Sequence of chain 1.A:
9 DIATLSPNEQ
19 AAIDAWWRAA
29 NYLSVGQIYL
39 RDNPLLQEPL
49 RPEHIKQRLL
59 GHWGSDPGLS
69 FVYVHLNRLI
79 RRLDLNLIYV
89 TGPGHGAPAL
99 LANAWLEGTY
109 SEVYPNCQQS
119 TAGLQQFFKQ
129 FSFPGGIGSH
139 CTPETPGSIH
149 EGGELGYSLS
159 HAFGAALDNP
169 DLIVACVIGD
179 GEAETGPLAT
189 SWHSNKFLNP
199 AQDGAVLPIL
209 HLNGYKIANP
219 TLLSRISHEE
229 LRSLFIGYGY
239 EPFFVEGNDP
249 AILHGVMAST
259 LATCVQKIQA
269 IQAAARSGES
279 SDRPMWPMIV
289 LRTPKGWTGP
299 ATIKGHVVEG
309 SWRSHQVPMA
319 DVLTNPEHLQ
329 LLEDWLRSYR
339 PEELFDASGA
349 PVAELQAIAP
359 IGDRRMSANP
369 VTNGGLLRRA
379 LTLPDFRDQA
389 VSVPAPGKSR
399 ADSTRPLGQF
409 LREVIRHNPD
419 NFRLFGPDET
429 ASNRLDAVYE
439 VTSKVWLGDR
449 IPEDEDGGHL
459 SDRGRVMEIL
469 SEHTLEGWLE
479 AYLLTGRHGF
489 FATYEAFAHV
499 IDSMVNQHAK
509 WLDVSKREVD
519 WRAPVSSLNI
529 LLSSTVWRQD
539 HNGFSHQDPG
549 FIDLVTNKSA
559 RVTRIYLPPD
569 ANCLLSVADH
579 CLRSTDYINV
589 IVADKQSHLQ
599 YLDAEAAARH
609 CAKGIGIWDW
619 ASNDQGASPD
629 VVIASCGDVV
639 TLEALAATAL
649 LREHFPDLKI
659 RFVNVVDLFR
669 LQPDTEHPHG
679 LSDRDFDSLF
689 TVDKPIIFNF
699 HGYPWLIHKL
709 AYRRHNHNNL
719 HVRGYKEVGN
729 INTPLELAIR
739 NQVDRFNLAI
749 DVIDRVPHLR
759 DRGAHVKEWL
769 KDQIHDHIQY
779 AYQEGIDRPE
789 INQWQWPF

The protein below binds the small molecule below.
Small molecule (SMILES): Nc1ncnc2c1ncn2[C@@H]1O[C@H](CO[P](=O)(O)O[P](=O)(O)NP(=O)(O)O)[C@@H](O)[C@H]1O

Binding-site contacts:
Ligand atom O2B contacts residue ARG753 of chain 1.A at 2.5 Å (salt-bridge).
Ligand atom O2A contacts residue HIS719 of chain 1.A at 3.7 Å.
Ligand atom N7 contacts residue HIS706 of chain 1.A at 3.5 Å.
Ligand atom C6 contacts residue TYR710 of chain 1.B at 3.5 Å (hydrophobic).
Ligand atom O3A contacts residue VAL720 of chain 1.A at 3.6 Å (h-bond).
Ligand atom O2B contacts residue ARG721 of chain 1.A at 2.7 Å (salt-bridge).
Ligand atom C8 contacts residue HIS706 of chain 1.A at 3.3 Å.
Ligand atom PB contacts residue ARG721 of chain 1.A at 3.5 Å.
Ligand atom C5 contacts residue HIS706 of chain 1.A at 3.6 Å.
Ligand atom N1 contacts residue TYR710 of chain 1.B at 3.7 Å.
Ligand atom PA contacts residue HIS706 of chain 1.A at 3.3 Å.
Ligand atom O2A contacts residue HIS706 of chain 1.A at 2.4 Å (h-bond).
Ligand atom O2A contacts residue VAL720 of chain 1.A at 2.7 Å (h-bond).
Ligand atom N1 contacts residue ANP1 of chain 1.P at 3.0 Å (h-bond).
Ligand atom O1A contacts residue LEU718 of chain 1.A at 3.5 Å (h-bond).
Ligand atom C5 contacts residue TYR710 of chain 1.B at 3.4 Å (hydrophobic).
Ligand atom O1A contacts residue HIS706 of chain 1.A at 3.4 Å.
Ligand atom C2' contacts residue TYR710 of chain 1.B at 3.3 Å (hydrophobic).
Ligand atom C2 contacts residue HIS706 of chain 1.A at 3.7 Å.
Ligand atom O1B contacts residue ARG753 of chain 1.A at 3.3 Å (salt-bridge).
Ligand atom O3A contacts residue ARG721 of chain 1.A at 3.0 Å (salt-bridge).
Ligand atom N6 contacts residue HIS715 of chain 1.A at 3.8 Å.
Ligand atom PA contacts residue VAL720 of chain 1.A at 3.8 Å.
Ligand atom O2G contacts residue ARG711 of chain 1.B at 3.0 Å (salt-bridge).
Ligand atom C4 contacts residue HIS706 of chain 1.A at 3.5 Å.
Ligand atom PB contacts residue ARG753 of chain 1.A at 3.5 Å.
Ligand atom C2 contacts residue ANP1 of chain 1.P at 3.8 Å.
Ligand atom N7 contacts residue TYR710 of chain 1.B at 3.2 Å.
Ligand atom O3A contacts residue HIS719 of chain 1.A at 3.7 Å.
Ligand atom O2' contacts residue TYR710 of chain 1.B at 3.4 Å.
Ligand atom N6 contacts residue TYR710 of chain 1.B at 3.6 Å.
Ligand atom C1' contacts residue HIS706 of chain 1.A at 3.5 Å.
Ligand atom N3 contacts residue HIS706 of chain 1.A at 3.6 Å.
Ligand atom C8 contacts residue TYR710 of chain 1.B at 3.4 Å (hydrophobic).
Ligand atom N9 contacts residue HIS706 of chain 1.A at 3.3 Å.
Ligand atom O4' contacts residue HIS706 of chain 1.A at 3.1 Å.
Ligand atom O2G contacts residue TYR710 of chain 1.B at 3.6 Å.
Ligand atom C6 contacts residue ANP1 of chain 1.P at 3.7 Å.
Ligand atom O1B contacts residue HIS719 of chain 1.A at 3.0 Å (h-bond).
Ligand atom N6 contacts residue ANP1 of chain 1.P at 3.6 Å (h-bond).

Sequence of chain 1.B:
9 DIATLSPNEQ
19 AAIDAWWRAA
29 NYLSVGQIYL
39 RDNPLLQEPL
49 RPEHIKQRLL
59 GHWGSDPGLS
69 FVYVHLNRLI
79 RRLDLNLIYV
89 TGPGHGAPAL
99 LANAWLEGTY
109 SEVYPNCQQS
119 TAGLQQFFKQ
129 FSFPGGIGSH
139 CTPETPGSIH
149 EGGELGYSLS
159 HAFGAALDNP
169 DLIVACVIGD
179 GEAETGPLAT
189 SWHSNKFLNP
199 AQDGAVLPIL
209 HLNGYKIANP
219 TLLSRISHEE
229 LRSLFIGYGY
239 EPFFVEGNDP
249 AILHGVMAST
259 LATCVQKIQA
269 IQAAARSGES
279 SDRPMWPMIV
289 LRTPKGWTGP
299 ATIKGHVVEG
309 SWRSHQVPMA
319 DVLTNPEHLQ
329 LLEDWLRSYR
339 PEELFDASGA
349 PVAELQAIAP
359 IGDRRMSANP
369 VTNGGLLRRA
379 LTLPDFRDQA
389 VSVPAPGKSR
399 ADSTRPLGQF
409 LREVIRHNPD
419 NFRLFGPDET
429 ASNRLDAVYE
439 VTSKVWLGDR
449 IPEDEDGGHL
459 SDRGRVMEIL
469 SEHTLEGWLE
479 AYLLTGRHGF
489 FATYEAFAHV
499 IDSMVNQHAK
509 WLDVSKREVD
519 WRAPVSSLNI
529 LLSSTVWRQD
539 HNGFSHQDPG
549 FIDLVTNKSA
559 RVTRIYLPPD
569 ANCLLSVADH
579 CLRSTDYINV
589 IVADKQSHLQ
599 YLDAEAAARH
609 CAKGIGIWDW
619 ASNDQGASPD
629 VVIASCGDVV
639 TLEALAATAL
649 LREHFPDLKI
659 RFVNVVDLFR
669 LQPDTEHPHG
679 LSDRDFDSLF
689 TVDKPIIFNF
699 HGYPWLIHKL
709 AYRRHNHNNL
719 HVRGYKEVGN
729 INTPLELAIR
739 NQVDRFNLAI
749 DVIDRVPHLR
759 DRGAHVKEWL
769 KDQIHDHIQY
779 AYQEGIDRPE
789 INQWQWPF

Sequence of chain 1.C:
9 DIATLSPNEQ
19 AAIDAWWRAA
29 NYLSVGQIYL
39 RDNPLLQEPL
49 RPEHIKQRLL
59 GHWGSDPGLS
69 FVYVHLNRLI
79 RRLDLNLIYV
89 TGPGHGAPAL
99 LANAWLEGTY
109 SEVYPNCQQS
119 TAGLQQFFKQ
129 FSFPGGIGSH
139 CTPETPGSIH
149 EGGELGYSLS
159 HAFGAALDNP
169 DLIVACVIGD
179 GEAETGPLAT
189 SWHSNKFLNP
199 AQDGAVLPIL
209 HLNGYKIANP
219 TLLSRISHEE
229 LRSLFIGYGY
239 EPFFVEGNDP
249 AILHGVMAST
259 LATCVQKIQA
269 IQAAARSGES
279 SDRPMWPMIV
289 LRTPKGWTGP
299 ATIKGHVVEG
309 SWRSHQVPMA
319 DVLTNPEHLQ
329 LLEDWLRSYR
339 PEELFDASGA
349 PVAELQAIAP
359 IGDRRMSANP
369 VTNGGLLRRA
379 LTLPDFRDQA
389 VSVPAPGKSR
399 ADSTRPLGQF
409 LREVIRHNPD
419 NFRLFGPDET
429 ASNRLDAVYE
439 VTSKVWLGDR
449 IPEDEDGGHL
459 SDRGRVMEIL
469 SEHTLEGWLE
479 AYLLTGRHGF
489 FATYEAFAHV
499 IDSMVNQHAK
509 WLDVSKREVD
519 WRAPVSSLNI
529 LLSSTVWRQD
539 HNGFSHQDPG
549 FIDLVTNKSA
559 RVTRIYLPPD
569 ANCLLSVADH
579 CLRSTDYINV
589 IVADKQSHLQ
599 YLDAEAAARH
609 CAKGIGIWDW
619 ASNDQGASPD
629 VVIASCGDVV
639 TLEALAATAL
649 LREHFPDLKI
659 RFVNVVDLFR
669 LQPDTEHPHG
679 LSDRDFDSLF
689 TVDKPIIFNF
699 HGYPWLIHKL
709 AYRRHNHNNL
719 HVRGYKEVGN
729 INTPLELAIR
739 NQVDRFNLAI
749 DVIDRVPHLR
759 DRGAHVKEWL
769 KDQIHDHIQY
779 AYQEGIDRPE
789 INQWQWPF